This protein binds this small molecule.
Small molecule (SMILES): Nc1nc(=O)n([C@@H]2CS[C@H](COP(=O)(O)OP(=O)(O)OP(=O)(O)O)O2)cc1F

Sequence of chain 1.M:
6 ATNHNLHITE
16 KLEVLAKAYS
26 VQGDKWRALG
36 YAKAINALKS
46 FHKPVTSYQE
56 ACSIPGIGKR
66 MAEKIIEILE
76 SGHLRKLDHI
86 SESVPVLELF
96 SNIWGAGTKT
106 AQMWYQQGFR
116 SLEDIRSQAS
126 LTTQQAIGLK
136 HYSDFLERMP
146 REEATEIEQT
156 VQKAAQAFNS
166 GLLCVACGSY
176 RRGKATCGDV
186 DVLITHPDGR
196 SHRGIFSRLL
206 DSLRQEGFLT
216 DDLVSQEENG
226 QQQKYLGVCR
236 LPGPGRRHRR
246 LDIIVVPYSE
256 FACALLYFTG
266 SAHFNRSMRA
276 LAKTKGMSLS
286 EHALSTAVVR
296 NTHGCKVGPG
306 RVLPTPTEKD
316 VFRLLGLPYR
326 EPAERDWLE

Binding-site contacts:
Ligand atom OAB contacts residue TYR262 of chain 1.M at 3.2 Å.
Ligand atom SAS contacts residue TYR262 of chain 1.M at 3.6 Å.
Ligand atom OAE contacts residue CA1 of chain 1.VA at 3.7 Å.
Ligand atom CAM contacts residue DC6 of chain 1.O at 3.9 Å.
Ligand atom NAA contacts residue ARG271 of chain 1.M at 3.8 Å.
Ligand atom OAF contacts residue CYS182 of chain 1.M at 3.7 Å.
Ligand atom OAR contacts residue CA1 of chain 1.VA at 3.6 Å.
Ligand atom OAE contacts residue GLY173 of chain 1.M at 3.6 Å.
Ligand atom OAG contacts residue ARG143 of chain 1.M at 3.3 Å (salt-bridge).
Ligand atom NAA contacts residue DC6 of chain 1.O at 3.6 Å.
Ligand atom OAD contacts residue ALA267 of chain 1.M at 3.8 Å.
Ligand atom OAB contacts residue ASN270 of chain 1.M at 2.9 Å (h-bond).
Ligand atom OAI contacts residue ARG177 of chain 1.M at 3.8 Å.
Ligand atom OAF contacts residue SER174 of chain 1.M at 2.5 Å (h-bond).
Ligand atom OAF contacts residue GLY183 of chain 1.M at 2.7 Å (h-bond).
Ligand atom CAX contacts residue ASN270 of chain 1.M at 3.5 Å.
Ligand atom OAH contacts residue SER266 of chain 1.M at 3.4 Å.
Ligand atom PBA contacts residue ALA267 of chain 1.M at 3.8 Å.
Ligand atom OAF contacts residue ARG143 of chain 1.M at 3.3 Å (salt-bridge).
Ligand atom OAQ contacts residue CA1 of chain 1.VA at 2.5 Å.
Ligand atom PAZ contacts residue ARG143 of chain 1.M at 3.8 Å.
Ligand atom CAW contacts residue TYR262 of chain 1.M at 3.4 Å (hydrophobic).
Ligand atom OAE contacts residue ARG177 of chain 1.M at 2.9 Å (salt-bridge).
Ligand atom CAK contacts residue ALA267 of chain 1.M at 3.8 Å (hydrophobic).
Ligand atom OAP contacts residue ALA267 of chain 1.M at 3.5 Å.
Ligand atom OAH contacts residue ALA267 of chain 1.M at 2.8 Å (h-bond).
Ligand atom OAB contacts residue ARG274 of chain 1.M at 3.0 Å (salt-bridge).
Ligand atom OAG contacts residue SER174 of chain 1.M at 3.9 Å.
Ligand atom PAZ contacts residue GLY183 of chain 1.M at 3.8 Å.
Ligand atom OAC contacts residue GLY183 of chain 1.M at 3.7 Å.
Ligand atom CAU contacts residue DC6 of chain 1.O at 3.8 Å.
Ligand atom PAZ contacts residue CA1 of chain 1.VA at 3.8 Å.
Ligand atom OAQ contacts residue SER174 of chain 1.M at 3.9 Å.
Ligand atom PBB contacts residue CA1 of chain 1.VA at 3.5 Å.
Ligand atom NAN contacts residue ARG274 of chain 1.M at 3.1 Å (salt-bridge).
Ligand atom OAP contacts residue ASN270 of chain 1.M at 3.7 Å.
Ligand atom PAZ contacts residue SER174 of chain 1.M at 3.6 Å.
Ligand atom OAO contacts residue ALA267 of chain 1.M at 3.8 Å.
Ligand atom FAJ contacts residue DC6 of chain 1.O at 3.1 Å.
Ligand atom OAE contacts residue SER174 of chain 1.M at 3.3 Å (h-bond).